Binding-site contacts:
Ligand atom C8 contacts residue GLN628 of chain 1.A at 3.2 Å.
Ligand atom C5 contacts residue ASN600 of chain 1.A at 3.6 Å.
Ligand atom N2 contacts residue ASN600 of chain 1.A at 2.9 Å (h-bond).
Ligand atom C5 contacts residue THR602 of chain 1.A at 3.7 Å.
Ligand atom C3 contacts residue ASN600 of chain 1.A at 3.8 Å.
Ligand atom C2 contacts residue ASN600 of chain 1.A at 2.5 Å.
Ligand atom C6 contacts residue THR602 of chain 1.A at 4.3 Å.
Ligand atom C1 contacts residue THR602 of chain 1.A at 3.4 Å.
Ligand atom O5 contacts residue THR602 of chain 1.A at 3.3 Å.
Ligand atom C7 contacts residue ASN600 of chain 1.A at 3.0 Å.
Ligand atom C8 contacts residue ASN600 of chain 1.A at 3.5 Å.
Ligand atom C4 contacts residue ASN600 of chain 1.A at 4.2 Å.
Ligand atom O7 contacts residue ASN600 of chain 1.A at 3.2 Å (h-bond).
Ligand atom C1 contacts residue ASN600 of chain 1.A at 1.4 Å.
Ligand atom O5 contacts residue ASN600 of chain 1.A at 2.4 Å (h-bond).

The small molecule below binds the protein below.
Small molecule (SMILES): CC(=O)N[C@@H]1[C@@H](O)[C@H](O)[C@@H](CO)O[C@H]1O

Sequence of chain 1.A:
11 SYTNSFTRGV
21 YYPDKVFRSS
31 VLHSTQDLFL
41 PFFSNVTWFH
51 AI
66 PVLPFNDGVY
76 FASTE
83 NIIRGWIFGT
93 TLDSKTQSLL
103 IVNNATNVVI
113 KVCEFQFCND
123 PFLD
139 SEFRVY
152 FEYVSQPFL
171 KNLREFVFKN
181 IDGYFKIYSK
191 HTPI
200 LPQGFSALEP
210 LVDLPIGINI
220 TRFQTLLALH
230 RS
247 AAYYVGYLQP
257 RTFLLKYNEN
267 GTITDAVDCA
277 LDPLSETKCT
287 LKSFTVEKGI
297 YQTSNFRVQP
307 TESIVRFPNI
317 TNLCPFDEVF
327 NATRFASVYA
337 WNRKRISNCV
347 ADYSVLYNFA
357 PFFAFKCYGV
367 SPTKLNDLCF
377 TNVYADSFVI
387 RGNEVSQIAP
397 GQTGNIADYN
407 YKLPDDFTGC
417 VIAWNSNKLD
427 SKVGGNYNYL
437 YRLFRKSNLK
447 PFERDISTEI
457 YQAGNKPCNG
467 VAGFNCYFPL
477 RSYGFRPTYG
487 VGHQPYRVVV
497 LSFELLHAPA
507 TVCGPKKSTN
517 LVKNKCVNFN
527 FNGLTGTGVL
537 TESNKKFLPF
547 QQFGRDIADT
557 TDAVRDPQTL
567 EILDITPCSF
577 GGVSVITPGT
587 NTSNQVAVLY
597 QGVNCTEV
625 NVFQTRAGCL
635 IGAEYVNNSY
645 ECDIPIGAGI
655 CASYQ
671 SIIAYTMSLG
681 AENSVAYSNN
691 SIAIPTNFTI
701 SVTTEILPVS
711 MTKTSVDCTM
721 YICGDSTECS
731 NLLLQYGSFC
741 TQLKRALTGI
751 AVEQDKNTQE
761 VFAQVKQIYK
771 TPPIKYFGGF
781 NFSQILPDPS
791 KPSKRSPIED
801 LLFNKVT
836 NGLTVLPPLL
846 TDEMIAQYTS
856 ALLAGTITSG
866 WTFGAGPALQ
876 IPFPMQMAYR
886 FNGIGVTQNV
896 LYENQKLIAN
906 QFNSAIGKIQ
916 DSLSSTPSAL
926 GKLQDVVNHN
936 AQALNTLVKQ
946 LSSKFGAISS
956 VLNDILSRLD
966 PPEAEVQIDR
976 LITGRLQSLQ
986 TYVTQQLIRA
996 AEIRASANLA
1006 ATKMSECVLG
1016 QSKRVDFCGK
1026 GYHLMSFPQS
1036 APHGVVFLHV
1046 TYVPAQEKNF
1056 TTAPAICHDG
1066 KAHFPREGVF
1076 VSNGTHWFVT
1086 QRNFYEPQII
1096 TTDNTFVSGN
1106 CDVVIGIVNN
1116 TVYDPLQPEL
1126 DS